Sequence of chain 3.B:
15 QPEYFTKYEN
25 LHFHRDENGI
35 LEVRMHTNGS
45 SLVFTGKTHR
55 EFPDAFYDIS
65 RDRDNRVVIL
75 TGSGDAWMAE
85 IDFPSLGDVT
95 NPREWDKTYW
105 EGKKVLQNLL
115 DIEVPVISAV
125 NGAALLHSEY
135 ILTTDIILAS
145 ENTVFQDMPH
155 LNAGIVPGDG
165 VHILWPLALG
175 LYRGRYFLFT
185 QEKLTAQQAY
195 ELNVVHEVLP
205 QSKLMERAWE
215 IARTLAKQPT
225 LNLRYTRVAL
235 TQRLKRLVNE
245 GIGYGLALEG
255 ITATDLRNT

Binding-site contacts:
Ligand atom C8 contacts residue LEU90 of chain 3.B at 4.5 Å (hydrophobic).
Ligand atom C6 contacts residue TRP99 of chain 3.B at 3.6 Å (hydrophobic).
Ligand atom C4 contacts residue LEU90 of chain 3.B at 4.0 Å (hydrophobic).
Ligand atom O2 contacts residue ILE85 of chain 3.B at 4.1 Å.
Ligand atom C8 contacts residue HIS131 of chain 3.B at 3.6 Å.
Ligand atom C6 contacts residue VAL93 of chain 3.B at 3.9 Å (hydrophobic).
Ligand atom O1 contacts residue HIS53 of chain 3.B at 3.7 Å.
Ligand atom C5 contacts residue ILE159 of chain 3.B at 3.8 Å (hydrophobic).
Ligand atom O2 contacts residue PHE48 of chain 3.B at 3.4 Å.
Ligand atom C8 contacts residue HIS53 of chain 3.B at 3.8 Å.
Ligand atom C7 contacts residue THR102 of chain 3.B at 4.0 Å.
Ligand atom C2 contacts residue GLU253 of chain 3.B at 4.0 Å.
Ligand atom C7 contacts residue LEU90 of chain 3.B at 4.0 Å (hydrophobic).
Ligand atom C3 contacts residue ILE159 of chain 3.B at 3.9 Å (hydrophobic).
Ligand atom C4 contacts residue ILE159 of chain 3.B at 3.5 Å (hydrophobic).
Ligand atom O1 contacts residue ASP163 of chain 3.B at 3.8 Å.
Ligand atom O2 contacts residue LEU90 of chain 3.B at 4.0 Å.
Ligand atom C5 contacts residue VAL93 of chain 3.B at 3.9 Å (hydrophobic).
Ligand atom C2 contacts residue HIS154 of chain 3.B at 4.3 Å.
Ligand atom C8 contacts residue PHE48 of chain 3.B at 4.4 Å (hydrophobic).
Ligand atom C3 contacts residue LEU90 of chain 3.B at 4.3 Å (hydrophobic).
Ligand atom O3 contacts residue PRO153 of chain 3.B at 3.1 Å.
Ligand atom C3 contacts residue PHE87 of chain 3.B at 4.0 Å (hydrophobic).
Ligand atom C6 contacts residue LEU90 of chain 3.B at 3.6 Å (hydrophobic).
Ligand atom C2 contacts residue ILE159 of chain 3.B at 4.1 Å (hydrophobic).
Ligand atom C3 contacts residue PRO153 of chain 3.B at 4.3 Å (hydrophobic).
Ligand atom C7 contacts residue HIS53 of chain 3.B at 4.4 Å.
Ligand atom C4 contacts residue PHE87 of chain 3.B at 3.9 Å (hydrophobic).
Ligand atom C1 contacts residue LEU90 of chain 3.B at 3.4 Å (hydrophobic).
Ligand atom O3 contacts residue PHE87 of chain 3.B at 3.3 Å.
Ligand atom O2 contacts residue HIS53 of chain 3.B at 3.8 Å.
Ligand atom C6 contacts residue ILE159 of chain 3.B at 4.0 Å (hydrophobic).
Ligand atom C5 contacts residue LEU90 of chain 3.B at 3.5 Å (hydrophobic).
Ligand atom C2 contacts residue LEU90 of chain 3.B at 4.5 Å (hydrophobic).
Ligand atom O2 contacts residue HIS131 of chain 3.B at 2.9 Å (h-bond).
Ligand atom C6 contacts residue GLU253 of chain 3.B at 4.4 Å.
Ligand atom O1 contacts residue HIS131 of chain 3.B at 3.2 Å.
Ligand atom C3 contacts residue ILE85 of chain 3.B at 4.4 Å (hydrophobic).
Ligand atom O3 contacts residue ILE85 of chain 3.B at 4.1 Å.

This protein binds this small molecule.
Small molecule (SMILES): O=C(O)C[C@H]1CCCC(=O)C1